Binding-site contacts:
Ligand atom C12 contacts residue VAL161 of chain 1.I at 3.4 Å (hydrophobic).
Ligand atom C7 contacts residue LYS37 of chain 1.I at 3.7 Å.
Ligand atom C8 contacts residue TYR154 of chain 1.I at 3.8 Å (hydrophobic).
Ligand atom C13 contacts residue VAL161 of chain 1.I at 3.4 Å (hydrophobic).
Ligand atom C8 contacts residue LYS37 of chain 1.I at 3.5 Å.
Ligand atom S contacts residue LYS37 of chain 1.I at 4.0 Å.
Ligand atom N contacts residue TYR154 of chain 1.I at 3.8 Å.
Ligand atom O3 contacts residue TYR154 of chain 1.I at 2.7 Å (h-bond).
Ligand atom O2 contacts residue LYS37 of chain 1.I at 3.0 Å.
Ligand atom C4 contacts residue TYR154 of chain 1.I at 3.7 Å (hydrophobic).
Ligand atom C16 contacts residue LYS37 of chain 1.I at 3.5 Å.
Ligand atom C2 contacts residue VAL34 of chain 1.I at 4.1 Å (hydrophobic).
Ligand atom C5 contacts residue TYR154 of chain 1.I at 3.5 Å (hydrophobic).
Ligand atom S contacts residue TYR154 of chain 1.I at 3.8 Å.
Ligand atom C4 contacts residue VAL34 of chain 1.I at 3.6 Å (hydrophobic).
Ligand atom C2 contacts residue LYS37 of chain 1.I at 3.9 Å.
Ligand atom C7 contacts residue ALA38 of chain 1.I at 3.7 Å (hydrophobic).
Ligand atom C11 contacts residue LYS37 of chain 1.I at 3.5 Å.
Ligand atom C9 contacts residue TYR154 of chain 1.I at 3.6 Å (hydrophobic).
Ligand atom C10 contacts residue TYR154 of chain 1.I at 3.7 Å (hydrophobic).
Ligand atom C14 contacts residue LYS37 of chain 1.I at 4.0 Å.
Ligand atom O1 contacts residue TYR154 of chain 1.I at 4.0 Å.
Ligand atom C1 contacts residue LYS37 of chain 1.I at 3.4 Å.
Ligand atom C1 contacts residue TYR154 of chain 1.I at 3.5 Å (hydrophobic).
Ligand atom C2 contacts residue TYR154 of chain 1.I at 3.8 Å (hydrophobic).
Ligand atom C13 contacts residue PHE162 of chain 1.I at 3.4 Å (hydrophobic).
Ligand atom C6 contacts residue TYR154 of chain 1.I at 3.7 Å (hydrophobic).
Ligand atom C7 contacts residue TYR154 of chain 1.I at 3.8 Å (hydrophobic).
Ligand atom C6 contacts residue ALA38 of chain 1.I at 3.8 Å (hydrophobic).
Ligand atom C3 contacts residue VAL34 of chain 1.I at 3.4 Å (hydrophobic).
Ligand atom C4 contacts residue VAL151 of chain 1.I at 4.1 Å (hydrophobic).
Ligand atom C13 contacts residue LYS37 of chain 1.I at 4.0 Å.
Ligand atom C15 contacts residue LYS37 of chain 1.I at 3.8 Å.
Ligand atom C10 contacts residue LYS37 of chain 1.I at 3.7 Å.
Ligand atom C12 contacts residue LYS37 of chain 1.I at 3.7 Å.
Ligand atom C12 contacts residue PHE162 of chain 1.I at 3.5 Å (hydrophobic).
Ligand atom C2 contacts residue VAL161 of chain 1.I at 4.2 Å (hydrophobic).
Ligand atom C3 contacts residue TYR154 of chain 1.I at 3.8 Å (hydrophobic).
Ligand atom N contacts residue LYS37 of chain 1.I at 3.3 Å.
Ligand atom C9 contacts residue LYS37 of chain 1.I at 3.6 Å.

Sequence of chain 1.I:
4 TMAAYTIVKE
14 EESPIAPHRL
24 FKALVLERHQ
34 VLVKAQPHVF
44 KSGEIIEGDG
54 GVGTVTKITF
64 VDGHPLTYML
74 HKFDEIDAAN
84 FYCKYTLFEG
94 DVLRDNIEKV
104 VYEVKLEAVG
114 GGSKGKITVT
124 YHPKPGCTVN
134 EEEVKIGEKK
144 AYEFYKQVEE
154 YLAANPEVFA

A small-molecule ligand and the protein it binds are described below.
Small molecule (SMILES): O=S(=O)(O)c1cccc2cccc(Nc3ccccc3)c12